The protein below binds the small molecule below.
Small molecule (SMILES): CC(=O)N[C@H]1[C@H](O[C@H]2[C@H](O)[C@@H](NC(C)=O)CO[C@@H]2CO)O[C@H](CO)[C@@H](O[C@@H]2O[C@H](CO)[C@@H](O)[C@H](O)[C@@H]2O)[C@@H]1O

Binding-site contacts:
Ligand atom O5 contacts residue ASN105 of chain 4.E at 2.4 Å (h-bond).
Ligand atom O6 contacts residue ALA96 of chain 4.E at 4.3 Å.
Ligand atom C1 contacts residue ASN105 of chain 4.E at 1.4 Å.
Ligand atom C6 contacts residue VAL95 of chain 4.E at 3.6 Å (hydrophobic).
Ligand atom O6 contacts residue VAL95 of chain 4.E at 2.9 Å (h-bond).
Ligand atom N2 contacts residue ASN105 of chain 4.E at 2.9 Å (h-bond).
Ligand atom C3 contacts residue ASN105 of chain 4.E at 3.8 Å.
Ligand atom C7 contacts residue ASN105 of chain 4.E at 3.6 Å.
Ligand atom C5 contacts residue VAL95 of chain 4.E at 4.5 Å (hydrophobic).
Ligand atom O7 contacts residue ASN105 of chain 4.E at 4.0 Å.
Ligand atom C8 contacts residue PRO48 of chain 4.E at 4.4 Å (hydrophobic).
Ligand atom C4 contacts residue ASN105 of chain 4.E at 4.3 Å.
Ligand atom C8 contacts residue TYR50 of chain 4.E at 4.1 Å (hydrophobic).
Ligand atom O5 contacts residue VAL95 of chain 4.E at 4.5 Å.
Ligand atom C5 contacts residue ASN105 of chain 4.E at 3.6 Å.
Ligand atom O5 contacts residue ALA96 of chain 4.E at 4.5 Å.
Ligand atom C2 contacts residue ASN105 of chain 4.E at 2.5 Å.

Sequence of chain 4.E:
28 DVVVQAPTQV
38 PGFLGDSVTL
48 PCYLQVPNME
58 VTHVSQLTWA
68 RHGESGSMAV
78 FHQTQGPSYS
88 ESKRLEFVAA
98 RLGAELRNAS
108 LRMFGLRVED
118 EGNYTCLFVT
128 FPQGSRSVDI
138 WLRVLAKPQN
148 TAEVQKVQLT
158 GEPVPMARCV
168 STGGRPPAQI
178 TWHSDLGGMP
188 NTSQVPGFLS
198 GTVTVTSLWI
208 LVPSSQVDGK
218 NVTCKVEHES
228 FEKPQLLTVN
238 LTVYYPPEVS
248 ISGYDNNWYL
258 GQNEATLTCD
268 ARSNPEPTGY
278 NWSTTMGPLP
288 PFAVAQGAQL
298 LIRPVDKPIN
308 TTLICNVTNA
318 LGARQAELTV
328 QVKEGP